Binding-site contacts:
Ligand atom N9 contacts residue B121 of chain 1.I at 3.9 Å.
Ligand atom C8 contacts residue B121 of chain 1.I at 3.6 Å.
Ligand atom C2 contacts residue ASP124 of chain 1.D at 3.4 Å.
Ligand atom O2' contacts residue VAL61 of chain 1.C at 3.4 Å.
Ligand atom O4' contacts residue B121 of chain 1.I at 3.4 Å (h-bond).
Ligand atom N1 contacts residue ASP124 of chain 1.D at 3.9 Å.
Ligand atom N7 contacts residue VAL61 of chain 1.C at 3.9 Å.
Ligand atom C2' contacts residue TRP54 of chain 1.C at 3.7 Å (hydrophobic).
Ligand atom C4' contacts residue GLU64 of chain 1.C at 4.0 Å.
Ligand atom C6 contacts residue PRO126 of chain 1.D at 3.6 Å (hydrophobic).
Ligand atom C8 contacts residue TRP54 of chain 1.C at 3.5 Å (hydrophobic).
Ligand atom C2 contacts residue HIS65 of chain 1.C at 3.9 Å.
Ligand atom C5' contacts residue B121 of chain 1.I at 2.0 Å.
Ligand atom N3 contacts residue B121 of chain 1.I at 3.8 Å.
Ligand atom C3' contacts residue GLU64 of chain 1.C at 4.1 Å.
Ligand atom O2' contacts residue TRP54 of chain 1.C at 4.0 Å.
Ligand atom N9 contacts residue VAL61 of chain 1.C at 3.8 Å.
Ligand atom C2 contacts residue VAL61 of chain 1.C at 3.9 Å (hydrophobic).
Ligand atom C1' contacts residue VAL61 of chain 1.C at 4.0 Å (hydrophobic).
Ligand atom C5 contacts residue B121 of chain 1.I at 3.5 Å.
Ligand atom N7 contacts residue B121 of chain 1.I at 3.5 Å.
Ligand atom C1' contacts residue B121 of chain 1.I at 3.7 Å.
Ligand atom C2' contacts residue VAL61 of chain 1.C at 3.8 Å (hydrophobic).
Ligand atom O3' contacts residue GLU64 of chain 1.C at 3.5 Å.
Ligand atom C2' contacts residue GLU64 of chain 1.C at 3.4 Å.
Ligand atom C3' contacts residue TRP54 of chain 1.C at 3.4 Å (hydrophobic).
Ligand atom N3 contacts residue VAL61 of chain 1.C at 3.4 Å.
Ligand atom N1 contacts residue PRO126 of chain 1.D at 3.6 Å.
Ligand atom C6 contacts residue B121 of chain 1.I at 3.9 Å.
Ligand atom C1' contacts residue GLU64 of chain 1.C at 3.5 Å.
Ligand atom N3 contacts residue HIS65 of chain 1.C at 3.4 Å.
Ligand atom C5 contacts residue VAL61 of chain 1.C at 4.0 Å (hydrophobic).
Ligand atom N6 contacts residue PRO126 of chain 1.D at 3.7 Å.
Ligand atom O3' contacts residue TRP54 of chain 1.C at 3.5 Å.
Ligand atom C4 contacts residue B121 of chain 1.I at 3.9 Å.
Ligand atom C8 contacts residue VAL61 of chain 1.C at 3.8 Å (hydrophobic).
Ligand atom O2' contacts residue GLU64 of chain 1.C at 2.6 Å (salt-bridge).
Ligand atom C2 contacts residue PRO126 of chain 1.D at 3.9 Å (hydrophobic).
Ligand atom C4 contacts residue VAL61 of chain 1.C at 3.5 Å (hydrophobic).
Ligand atom C4' contacts residue B121 of chain 1.I at 3.1 Å.

The small molecule below binds the protein below.
Small molecule (SMILES): C[C@H]1O[C@@H](n2cnc3c(N)ncnc32)[C@H](O)[C@@H]1O

Sequence of chain 1.D:
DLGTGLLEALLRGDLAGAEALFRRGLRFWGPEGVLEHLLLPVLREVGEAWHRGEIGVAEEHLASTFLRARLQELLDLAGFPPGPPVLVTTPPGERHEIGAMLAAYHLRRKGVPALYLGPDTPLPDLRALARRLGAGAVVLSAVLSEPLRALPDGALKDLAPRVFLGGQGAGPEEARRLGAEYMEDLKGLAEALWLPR

Sequence of chain 1.C:
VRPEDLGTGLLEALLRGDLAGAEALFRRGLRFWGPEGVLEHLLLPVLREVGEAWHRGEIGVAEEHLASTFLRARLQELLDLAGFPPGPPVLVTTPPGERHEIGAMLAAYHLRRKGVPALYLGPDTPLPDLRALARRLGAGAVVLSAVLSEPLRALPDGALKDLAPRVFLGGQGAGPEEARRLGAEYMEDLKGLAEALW